A small-molecule ligand and the protein it binds are described below.
Small molecule (SMILES): CC(=O)N[C@@H]1[C@@H](O)[C@H](O)[C@@H](CO)O[C@H]1O

Sequence of chain 1.A:
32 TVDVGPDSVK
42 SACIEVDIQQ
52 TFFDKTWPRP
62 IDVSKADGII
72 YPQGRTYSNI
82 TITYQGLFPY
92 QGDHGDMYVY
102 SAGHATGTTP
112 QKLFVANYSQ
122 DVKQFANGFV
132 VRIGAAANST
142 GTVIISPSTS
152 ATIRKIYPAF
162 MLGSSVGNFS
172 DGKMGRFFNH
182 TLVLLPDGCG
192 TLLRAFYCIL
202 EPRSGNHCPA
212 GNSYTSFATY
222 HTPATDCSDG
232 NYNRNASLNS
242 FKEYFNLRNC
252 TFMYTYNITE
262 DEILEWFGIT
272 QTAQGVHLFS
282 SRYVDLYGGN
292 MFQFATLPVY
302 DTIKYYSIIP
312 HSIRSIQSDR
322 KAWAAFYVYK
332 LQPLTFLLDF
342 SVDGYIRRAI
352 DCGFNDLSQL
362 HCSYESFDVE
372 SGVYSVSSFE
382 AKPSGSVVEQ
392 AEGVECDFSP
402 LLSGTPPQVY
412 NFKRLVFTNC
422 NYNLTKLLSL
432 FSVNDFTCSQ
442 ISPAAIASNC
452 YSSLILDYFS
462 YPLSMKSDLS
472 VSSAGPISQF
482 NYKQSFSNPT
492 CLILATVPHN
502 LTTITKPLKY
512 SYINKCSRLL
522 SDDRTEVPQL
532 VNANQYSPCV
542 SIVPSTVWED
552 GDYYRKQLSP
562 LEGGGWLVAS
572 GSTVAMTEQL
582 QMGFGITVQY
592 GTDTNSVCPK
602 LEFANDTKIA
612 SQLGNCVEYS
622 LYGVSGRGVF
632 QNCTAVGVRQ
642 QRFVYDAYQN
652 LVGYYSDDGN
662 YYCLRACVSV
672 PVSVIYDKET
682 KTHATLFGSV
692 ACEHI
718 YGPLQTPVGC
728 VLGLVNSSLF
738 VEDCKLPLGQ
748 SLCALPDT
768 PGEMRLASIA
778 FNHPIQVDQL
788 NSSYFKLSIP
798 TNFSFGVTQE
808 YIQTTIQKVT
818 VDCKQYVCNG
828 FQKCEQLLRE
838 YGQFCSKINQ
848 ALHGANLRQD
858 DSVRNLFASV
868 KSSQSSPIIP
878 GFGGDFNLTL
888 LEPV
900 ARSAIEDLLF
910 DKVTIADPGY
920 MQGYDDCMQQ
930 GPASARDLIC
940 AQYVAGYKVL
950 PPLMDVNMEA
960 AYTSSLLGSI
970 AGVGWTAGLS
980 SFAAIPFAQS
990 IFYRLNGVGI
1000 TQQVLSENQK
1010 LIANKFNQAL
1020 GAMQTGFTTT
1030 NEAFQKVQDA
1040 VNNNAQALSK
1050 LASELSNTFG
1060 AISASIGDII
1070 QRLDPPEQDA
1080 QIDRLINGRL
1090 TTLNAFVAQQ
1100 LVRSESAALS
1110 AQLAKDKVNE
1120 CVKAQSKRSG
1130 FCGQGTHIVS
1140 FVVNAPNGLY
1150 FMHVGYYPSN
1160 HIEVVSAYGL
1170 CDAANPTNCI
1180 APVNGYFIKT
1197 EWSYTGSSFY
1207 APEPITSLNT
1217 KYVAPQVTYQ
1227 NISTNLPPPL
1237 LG

Binding-site contacts:
Ligand atom N2 contacts residue ASN633 of chain 1.A at 3.0 Å (h-bond).
Ligand atom C8 contacts residue LEU614 of chain 1.A at 4.5 Å (hydrophobic).
Ligand atom C1 contacts residue ASN633 of chain 1.A at 1.4 Å.
Ligand atom C7 contacts residue ASN633 of chain 1.A at 3.4 Å.
Ligand atom C2 contacts residue ASN633 of chain 1.A at 2.5 Å.
Ligand atom C8 contacts residue TYR663 of chain 1.A at 3.6 Å (hydrophobic).
Ligand atom O7 contacts residue ASN633 of chain 1.A at 3.5 Å (h-bond).
Ligand atom O5 contacts residue ASN633 of chain 1.A at 2.4 Å (h-bond).
Ligand atom C3 contacts residue ASN633 of chain 1.A at 3.9 Å.
Ligand atom C8 contacts residue ALA611 of chain 1.A at 4.5 Å (hydrophobic).
Ligand atom C1 contacts residue ASN661 of chain 1.A at 4.1 Å.
Ligand atom C4 contacts residue ASN633 of chain 1.A at 4.3 Å.
Ligand atom C2 contacts residue ASN661 of chain 1.A at 3.9 Å.
Ligand atom O3 contacts residue ASN661 of chain 1.A at 4.4 Å.
Ligand atom C3 contacts residue ASN661 of chain 1.A at 3.9 Å.
Ligand atom C5 contacts residue ASN633 of chain 1.A at 3.7 Å.
Ligand atom C8 contacts residue ASN633 of chain 1.A at 3.6 Å.
Ligand atom C8 contacts residue ASN661 of chain 1.A at 3.5 Å.
Ligand atom C7 contacts residue ASN661 of chain 1.A at 3.9 Å.
Ligand atom N2 contacts residue ASN661 of chain 1.A at 3.1 Å (h-bond).